A small-molecule ligand and the protein it binds are described below.
Small molecule (SMILES): O=C(O[C@@H]1O[C@H](C(=O)O)[C@@H](O)[C@H](O)[C@H]1O)c1c[nH]c2cc(F)c(-c3ccc([C@@H]4CCCCO4)cc3)c(F)c12

Binding-site contacts:
Ligand atom C1 contacts residue ILE48 of chain 2.A at 3.7 Å (hydrophobic).
Ligand atom C4 contacts residue VAL47 of chain 2.B at 3.5 Å (hydrophobic).
Ligand atom C11 contacts residue ARG17 of chain 2.B at 3.7 Å.
Ligand atom C1 contacts residue LEU20 of chain 2.A at 3.7 Å (hydrophobic).
Ligand atom O5 contacts residue ASN44 of chain 2.B at 3.0 Å (h-bond).
Ligand atom C14 contacts residue ARG17 of chain 2.B at 3.3 Å.
Ligand atom C10 contacts residue ARG17 of chain 2.B at 3.6 Å.
Ligand atom C4 contacts residue LYS33 of chain 2.A at 3.7 Å.
Ligand atom C22 contacts residue LYS33 of chain 2.A at 3.7 Å.
Ligand atom C23 contacts residue SEP42 of chain 2.B at 3.6 Å.
Ligand atom O9 contacts residue GLY21 of chain 2.A at 3.5 Å (h-bond).
Ligand atom C2 contacts residue LYS33 of chain 2.A at 3.7 Å.
Ligand atom C14 contacts residue ASP90 of chain 2.A at 3.7 Å.
Ligand atom C24 contacts residue THR40 of chain 2.B at 3.6 Å.
Ligand atom C10 contacts residue ASP90 of chain 2.A at 3.8 Å.
Ligand atom C12 contacts residue ARG17 of chain 2.B at 3.7 Å.
Ligand atom N1 contacts residue ARG17 of chain 2.B at 3.2 Å (salt-bridge).
Ligand atom C9 contacts residue ASP90 of chain 2.A at 3.3 Å.
Ligand atom C9 contacts residue ILE48 of chain 2.A at 3.4 Å (hydrophobic).
Ligand atom C2 contacts residue LEU20 of chain 2.A at 3.5 Å (hydrophobic).
Ligand atom C4 contacts residue SEP42 of chain 2.B at 3.8 Å.
Ligand atom C3 contacts residue LYS33 of chain 2.A at 3.5 Å.
Ligand atom C7 contacts residue ILE48 of chain 2.A at 3.6 Å (hydrophobic).
Ligand atom F2 contacts residue PHE92 of chain 2.A at 3.6 Å.
Ligand atom O1 contacts residue LYS31 of chain 2.A at 3.5 Å (salt-bridge).
Ligand atom O9 contacts residue LYS33 of chain 2.A at 2.5 Å (salt-bridge).
Ligand atom F1 contacts residue LYS31 of chain 2.A at 3.8 Å.
Ligand atom O1 contacts residue ASN45 of chain 2.B at 3.4 Å (h-bond).
Ligand atom N1 contacts residue ILE48 of chain 2.A at 3.6 Å.
Ligand atom C5 contacts residue VAL47 of chain 2.B at 3.7 Å (hydrophobic).
Ligand atom C25 contacts residue SEP42 of chain 2.B at 3.7 Å.
Ligand atom C8 contacts residue ILE48 of chain 2.A at 3.9 Å (hydrophobic).
Ligand atom C26 contacts residue LYS33 of chain 2.A at 3.3 Å.
Ligand atom O9 contacts residue SEP42 of chain 2.B at 3.9 Å.
Ligand atom O4 contacts residue THR19 of chain 2.B at 3.8 Å.
Ligand atom C10 contacts residue ILE48 of chain 2.A at 3.3 Å (hydrophobic).
Ligand atom C13 contacts residue ARG17 of chain 2.B at 3.6 Å.
Ligand atom C26 contacts residue GLY21 of chain 2.A at 3.2 Å.
Ligand atom N1 contacts residue ASP90 of chain 2.A at 2.8 Å (salt-bridge).
Ligand atom C3 contacts residue VAL47 of chain 2.B at 3.7 Å (hydrophobic).

Sequence of chain 2.B:
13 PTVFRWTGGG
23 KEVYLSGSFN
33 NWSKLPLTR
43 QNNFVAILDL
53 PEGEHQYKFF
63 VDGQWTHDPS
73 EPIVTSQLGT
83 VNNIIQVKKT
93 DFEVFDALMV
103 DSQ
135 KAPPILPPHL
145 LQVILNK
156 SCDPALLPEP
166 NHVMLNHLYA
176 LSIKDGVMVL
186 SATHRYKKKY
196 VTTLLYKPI

Sequence of chain 2.A:
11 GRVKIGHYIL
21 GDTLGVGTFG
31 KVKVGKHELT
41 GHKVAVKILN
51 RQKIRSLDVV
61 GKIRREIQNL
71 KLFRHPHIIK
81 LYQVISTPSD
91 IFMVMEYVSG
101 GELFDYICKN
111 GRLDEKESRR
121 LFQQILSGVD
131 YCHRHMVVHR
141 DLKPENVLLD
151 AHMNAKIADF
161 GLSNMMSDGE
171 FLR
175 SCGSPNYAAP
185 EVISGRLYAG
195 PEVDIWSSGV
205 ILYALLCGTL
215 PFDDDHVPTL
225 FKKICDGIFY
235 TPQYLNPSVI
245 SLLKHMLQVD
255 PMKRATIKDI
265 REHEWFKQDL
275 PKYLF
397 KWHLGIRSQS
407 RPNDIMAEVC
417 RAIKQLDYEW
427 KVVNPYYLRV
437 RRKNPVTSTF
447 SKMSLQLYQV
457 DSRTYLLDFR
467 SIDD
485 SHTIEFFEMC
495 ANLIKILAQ